Binding-site contacts:
Ligand atom O7 contacts residue ASN706 of chain 1.A at 3.6 Å.
Ligand atom C7 contacts residue ASN706 of chain 1.A at 3.3 Å.
Ligand atom C6 contacts residue ILE791 of chain 1.B at 4.4 Å (hydrophobic).
Ligand atom C1 contacts residue ASN706 of chain 1.A at 1.4 Å.
Ligand atom C3 contacts residue ASN706 of chain 1.A at 3.8 Å.
Ligand atom C6 contacts residue TYR793 of chain 1.B at 4.3 Å (hydrophobic).
Ligand atom O5 contacts residue ASN706 of chain 1.A at 2.4 Å (h-bond).
Ligand atom O5 contacts residue TYR793 of chain 1.B at 4.1 Å.
Ligand atom N2 contacts residue ASN706 of chain 1.A at 2.7 Å (h-bond).
Ligand atom C2 contacts residue ASN706 of chain 1.A at 2.5 Å.
Ligand atom O6 contacts residue TYR793 of chain 1.B at 4.4 Å.
Ligand atom C8 contacts residue ASN706 of chain 1.A at 3.6 Å.
Ligand atom C5 contacts residue ASN706 of chain 1.A at 3.7 Å.
Ligand atom C4 contacts residue ASN706 of chain 1.A at 4.2 Å.

Sequence of chain 1.A:
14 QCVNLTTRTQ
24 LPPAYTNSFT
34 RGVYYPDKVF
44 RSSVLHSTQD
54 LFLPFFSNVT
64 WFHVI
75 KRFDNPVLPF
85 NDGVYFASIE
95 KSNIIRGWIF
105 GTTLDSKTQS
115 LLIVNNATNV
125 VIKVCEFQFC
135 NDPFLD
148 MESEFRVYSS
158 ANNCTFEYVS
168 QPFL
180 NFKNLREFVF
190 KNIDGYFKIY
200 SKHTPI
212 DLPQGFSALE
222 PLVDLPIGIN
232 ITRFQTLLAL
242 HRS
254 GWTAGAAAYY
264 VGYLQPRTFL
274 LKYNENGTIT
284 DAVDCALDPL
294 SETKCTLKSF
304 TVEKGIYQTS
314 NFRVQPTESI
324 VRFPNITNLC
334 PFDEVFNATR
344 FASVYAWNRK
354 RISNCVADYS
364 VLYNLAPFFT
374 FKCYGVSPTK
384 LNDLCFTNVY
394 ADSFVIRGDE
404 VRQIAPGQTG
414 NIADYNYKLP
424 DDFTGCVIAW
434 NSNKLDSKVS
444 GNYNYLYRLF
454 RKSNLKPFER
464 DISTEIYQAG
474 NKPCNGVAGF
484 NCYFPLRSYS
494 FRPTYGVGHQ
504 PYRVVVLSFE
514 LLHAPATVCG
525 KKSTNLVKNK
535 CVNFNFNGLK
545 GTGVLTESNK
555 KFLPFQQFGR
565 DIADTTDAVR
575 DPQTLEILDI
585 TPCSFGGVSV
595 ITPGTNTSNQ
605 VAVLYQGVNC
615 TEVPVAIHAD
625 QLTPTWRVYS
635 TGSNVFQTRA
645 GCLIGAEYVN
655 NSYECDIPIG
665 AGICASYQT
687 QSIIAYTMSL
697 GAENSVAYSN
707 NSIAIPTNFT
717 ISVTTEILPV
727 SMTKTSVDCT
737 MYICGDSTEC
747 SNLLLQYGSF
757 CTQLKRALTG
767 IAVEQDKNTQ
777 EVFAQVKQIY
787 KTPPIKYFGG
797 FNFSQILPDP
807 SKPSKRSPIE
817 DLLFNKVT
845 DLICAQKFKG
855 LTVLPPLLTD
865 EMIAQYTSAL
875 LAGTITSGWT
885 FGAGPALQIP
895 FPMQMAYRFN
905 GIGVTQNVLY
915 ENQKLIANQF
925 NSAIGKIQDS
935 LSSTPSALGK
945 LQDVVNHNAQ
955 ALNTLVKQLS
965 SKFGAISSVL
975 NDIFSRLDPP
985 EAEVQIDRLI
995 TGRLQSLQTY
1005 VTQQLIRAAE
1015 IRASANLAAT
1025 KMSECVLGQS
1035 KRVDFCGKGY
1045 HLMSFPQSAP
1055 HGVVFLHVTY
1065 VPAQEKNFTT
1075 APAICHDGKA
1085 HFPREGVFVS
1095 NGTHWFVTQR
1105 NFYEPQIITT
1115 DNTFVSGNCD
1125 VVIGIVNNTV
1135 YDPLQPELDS

The protein below binds the small molecule below.
Small molecule (SMILES): CC(=O)N[C@@H]1[C@@H](O)[C@H](O)[C@@H](CO)O[C@H]1O

Sequence of chain 1.B:
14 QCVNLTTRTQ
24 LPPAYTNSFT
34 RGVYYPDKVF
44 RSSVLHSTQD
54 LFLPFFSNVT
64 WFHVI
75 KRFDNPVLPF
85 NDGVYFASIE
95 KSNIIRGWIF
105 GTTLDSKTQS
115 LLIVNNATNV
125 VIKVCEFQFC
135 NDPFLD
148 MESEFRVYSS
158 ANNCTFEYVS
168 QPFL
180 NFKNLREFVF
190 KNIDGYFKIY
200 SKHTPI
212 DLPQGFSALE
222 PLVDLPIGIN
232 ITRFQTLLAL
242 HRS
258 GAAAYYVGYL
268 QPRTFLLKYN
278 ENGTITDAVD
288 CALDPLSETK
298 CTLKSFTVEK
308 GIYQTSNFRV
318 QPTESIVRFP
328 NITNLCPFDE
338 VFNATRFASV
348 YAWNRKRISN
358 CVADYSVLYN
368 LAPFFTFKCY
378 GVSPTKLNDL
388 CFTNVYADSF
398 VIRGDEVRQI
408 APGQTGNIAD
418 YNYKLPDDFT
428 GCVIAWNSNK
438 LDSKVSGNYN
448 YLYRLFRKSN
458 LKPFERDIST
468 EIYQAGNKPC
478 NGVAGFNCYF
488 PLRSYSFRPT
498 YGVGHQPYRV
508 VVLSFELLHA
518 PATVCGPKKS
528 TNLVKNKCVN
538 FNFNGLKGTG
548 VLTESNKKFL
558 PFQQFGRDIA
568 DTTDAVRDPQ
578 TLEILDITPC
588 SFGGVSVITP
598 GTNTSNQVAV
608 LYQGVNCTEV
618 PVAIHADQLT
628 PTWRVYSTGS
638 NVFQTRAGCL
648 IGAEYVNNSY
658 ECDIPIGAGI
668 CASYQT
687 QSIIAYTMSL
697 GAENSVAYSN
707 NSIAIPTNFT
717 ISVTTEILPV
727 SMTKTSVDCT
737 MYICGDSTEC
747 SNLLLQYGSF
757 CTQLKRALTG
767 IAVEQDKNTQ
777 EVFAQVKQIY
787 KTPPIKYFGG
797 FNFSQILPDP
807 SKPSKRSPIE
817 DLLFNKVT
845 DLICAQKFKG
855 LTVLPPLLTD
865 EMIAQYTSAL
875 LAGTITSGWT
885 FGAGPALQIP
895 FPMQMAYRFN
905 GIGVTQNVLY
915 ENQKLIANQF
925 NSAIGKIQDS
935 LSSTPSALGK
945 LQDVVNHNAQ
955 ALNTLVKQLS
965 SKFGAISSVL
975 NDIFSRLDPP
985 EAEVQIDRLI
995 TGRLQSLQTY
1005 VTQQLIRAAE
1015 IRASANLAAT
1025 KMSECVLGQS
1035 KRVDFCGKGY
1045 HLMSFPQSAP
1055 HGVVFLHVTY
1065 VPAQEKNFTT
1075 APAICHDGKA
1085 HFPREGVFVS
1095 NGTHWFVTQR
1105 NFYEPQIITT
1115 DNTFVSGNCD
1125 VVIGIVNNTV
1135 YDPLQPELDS